Binding-site contacts:
Ligand atom C2C contacts residue MET217 of chain 30.A at 3.9 Å (hydrophobic).
Ligand atom C2A contacts residue PHE182 of chain 30.A at 4.1 Å (hydrophobic).
Ligand atom N3A contacts residue TYR147 of chain 30.A at 4.1 Å.
Ligand atom C3 contacts residue LEU103 of chain 30.A at 4.3 Å (hydrophobic).
Ligand atom CL1 contacts residue ILE239 of chain 30.A at 4.0 Å.
Ligand atom C4A contacts residue TYR145 of chain 30.A at 3.7 Å (hydrophobic).
Ligand atom O1A contacts residue ILE239 of chain 30.A at 4.3 Å.
Ligand atom C6B contacts residue ILE125 of chain 30.A at 3.3 Å (hydrophobic).
Ligand atom O1A contacts residue LEU127 of chain 30.A at 4.1 Å.
Ligand atom C5A contacts residue LEU127 of chain 30.A at 3.8 Å (hydrophobic).
Ligand atom N3A contacts residue ILE220 of chain 30.A at 4.3 Å.
Ligand atom C2B contacts residue TYR147 of chain 30.A at 3.4 Å (hydrophobic).
Ligand atom C4A contacts residue MET146 of chain 30.A at 4.0 Å (hydrophobic).
Ligand atom C3 contacts residue MET217 of chain 30.A at 4.2 Å (hydrophobic).
Ligand atom C2B contacts residue ILE184 of chain 30.A at 4.1 Å (hydrophobic).
Ligand atom O1 contacts residue MET217 of chain 30.A at 2.7 Å (h-bond).
Ligand atom C2C contacts residue ILE101 of chain 30.A at 4.2 Å (hydrophobic).
Ligand atom C3B contacts residue ILE125 of chain 30.A at 4.3 Å (hydrophobic).
Ligand atom C5A contacts residue TYR145 of chain 30.A at 3.7 Å (hydrophobic).
Ligand atom C2A contacts residue ILE220 of chain 30.A at 4.1 Å (hydrophobic).
Ligand atom N2 contacts residue MET217 of chain 30.A at 3.1 Å (h-bond).
Ligand atom C31 contacts residue LEU103 of chain 30.A at 4.1 Å (hydrophobic).
Ligand atom C2B contacts residue ILE125 of chain 30.A at 4.1 Å (hydrophobic).
Ligand atom C5B contacts residue ILE125 of chain 30.A at 3.5 Å (hydrophobic).
Ligand atom C3B contacts residue TYR147 of chain 30.A at 3.3 Å (hydrophobic).
Ligand atom C3C contacts residue ILE101 of chain 30.A at 3.8 Å (hydrophobic).
Ligand atom CL1 contacts residue ILE125 of chain 30.A at 3.7 Å.
Ligand atom N2 contacts residue ASN215 of chain 30.A at 4.0 Å.
Ligand atom C31 contacts residue MET195 of chain 30.A at 3.9 Å (hydrophobic).
Ligand atom CL2 contacts residue ILE184 of chain 30.A at 4.2 Å.
Ligand atom C5B contacts residue ILE220 of chain 30.A at 4.3 Å (hydrophobic).
Ligand atom C4 contacts residue LEU103 of chain 30.A at 3.6 Å (hydrophobic).
Ligand atom C4B contacts residue ILE125 of chain 30.A at 4.0 Å (hydrophobic).
Ligand atom C4B contacts residue ILE220 of chain 30.A at 4.2 Å (hydrophobic).
Ligand atom CL2 contacts residue LEU187 of chain 30.A at 3.9 Å.
Ligand atom O1B contacts residue ILE125 of chain 30.A at 4.1 Å.
Ligand atom C5 contacts residue MET217 of chain 30.A at 3.8 Å (hydrophobic).
Ligand atom C1B contacts residue ILE125 of chain 30.A at 3.6 Å (hydrophobic).
Ligand atom N3A contacts residue PHE182 of chain 30.A at 4.1 Å.
Ligand atom CL2 contacts residue TYR147 of chain 30.A at 2.4 Å.

Sequence of chain 30.A:
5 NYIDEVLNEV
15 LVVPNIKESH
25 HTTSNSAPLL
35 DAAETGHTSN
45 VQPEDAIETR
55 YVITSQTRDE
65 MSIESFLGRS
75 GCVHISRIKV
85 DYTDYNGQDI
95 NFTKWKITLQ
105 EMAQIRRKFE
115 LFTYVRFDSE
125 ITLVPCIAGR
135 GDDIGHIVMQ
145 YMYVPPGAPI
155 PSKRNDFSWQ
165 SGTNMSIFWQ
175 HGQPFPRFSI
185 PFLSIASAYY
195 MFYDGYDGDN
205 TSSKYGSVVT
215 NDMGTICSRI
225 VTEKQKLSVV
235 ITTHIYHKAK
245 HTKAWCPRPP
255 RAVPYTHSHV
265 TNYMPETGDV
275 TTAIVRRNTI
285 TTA

This small molecule binds to this protein.
Small molecule (SMILES): Cc1cc(CCCOc2c(Cl)cc(C3=NCCO3)cc2Cl)on1